A protein and the small-molecule ligand that binds it are described below.
Small molecule (SMILES): CC(C)(COP(=O)(O)O)[C@@H](O)C(=O)NCCC(=O)O

Sequence of chain 2.A:
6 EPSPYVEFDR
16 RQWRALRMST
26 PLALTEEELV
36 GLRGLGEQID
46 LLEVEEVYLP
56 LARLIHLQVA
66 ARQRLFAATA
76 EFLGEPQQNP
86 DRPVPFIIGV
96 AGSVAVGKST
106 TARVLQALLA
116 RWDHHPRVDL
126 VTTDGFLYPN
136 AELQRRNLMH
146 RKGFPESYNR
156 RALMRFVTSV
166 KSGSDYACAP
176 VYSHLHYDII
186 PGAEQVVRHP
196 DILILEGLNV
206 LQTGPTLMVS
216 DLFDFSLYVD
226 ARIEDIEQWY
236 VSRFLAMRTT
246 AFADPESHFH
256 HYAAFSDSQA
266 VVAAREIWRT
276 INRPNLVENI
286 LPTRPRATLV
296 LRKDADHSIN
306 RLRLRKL

Binding-site contacts:
Ligand atom C contacts residue ASN277 of chain 2.A at 3.7 Å.
Ligand atom O7 contacts residue THR128 of chain 2.A at 4.0 Å.
Ligand atom O7 contacts residue GLY202 of chain 2.A at 3.4 Å.
Ligand atom C5 contacts residue ADP1 of chain 2.B at 3.2 Å.
Ligand atom OXT contacts residue GOL1 of chain 2.G at 2.9 Å (h-bond).
Ligand atom O8 contacts residue GLY202 of chain 2.A at 4.1 Å.
Ligand atom O5' contacts residue HIS179 of chain 2.A at 2.8 Å (h-bond).
Ligand atom C3 contacts residue LYS147 of chain 2.A at 3.9 Å.
Ligand atom O7 contacts residue TYR153 of chain 2.A at 4.1 Å.
Ligand atom O6 contacts residue THR128 of chain 2.A at 3.8 Å.
Ligand atom P1 contacts residue THR128 of chain 2.A at 3.6 Å.
Ligand atom O contacts residue ASN277 of chain 2.A at 2.5 Å (h-bond).
Ligand atom P1 contacts residue GLY202 of chain 2.A at 4.1 Å.
Ligand atom C contacts residue TYR235 of chain 2.A at 3.6 Å (hydrophobic).
Ligand atom C1 contacts residue ADP1 of chain 2.B at 4.0 Å.
Ligand atom P1 contacts residue LEU203 of chain 2.A at 4.2 Å.
Ligand atom O contacts residue TYR235 of chain 2.A at 3.4 Å (h-bond).
Ligand atom O8 contacts residue THR128 of chain 2.A at 2.4 Å (h-bond).
Ligand atom O6 contacts residue ASP129 of chain 2.A at 3.0 Å (salt-bridge).
Ligand atom C4 contacts residue HIS179 of chain 2.A at 3.9 Å.
Ligand atom P1 contacts residue TYR153 of chain 2.A at 3.5 Å.
Ligand atom C3 contacts residue LEU203 of chain 2.A at 4.1 Å (hydrophobic).
Ligand atom OXT contacts residue TYR235 of chain 2.A at 3.4 Å (h-bond).
Ligand atom O6' contacts residue HIS179 of chain 2.A at 3.0 Å (h-bond).
Ligand atom C2 contacts residue ADP1 of chain 2.B at 3.5 Å.
Ligand atom O6 contacts residue THR127 of chain 2.A at 4.0 Å.
Ligand atom P1 contacts residue ASP129 of chain 2.A at 3.8 Å.
Ligand atom O7 contacts residue LEU203 of chain 2.A at 3.0 Å (h-bond).
Ligand atom C4 contacts residue TYR177 of chain 2.A at 4.1 Å (hydrophobic).
Ligand atom C3 contacts residue GLY148 of chain 2.A at 3.9 Å.
Ligand atom O8 contacts residue ASP129 of chain 2.A at 3.2 Å (salt-bridge).
Ligand atom O5' contacts residue ADP1 of chain 2.B at 2.5 Å (h-bond).
Ligand atom C6 contacts residue HIS179 of chain 2.A at 3.9 Å.
Ligand atom C5 contacts residue HIS179 of chain 2.A at 3.9 Å.
Ligand atom C4 contacts residue ASP129 of chain 2.A at 3.8 Å.
Ligand atom O2 contacts residue TYR153 of chain 2.A at 3.5 Å (h-bond).
Ligand atom O2 contacts residue ASP129 of chain 2.A at 3.6 Å.
Ligand atom O8 contacts residue TYR153 of chain 2.A at 2.5 Å (h-bond).
Ligand atom C4 contacts residue LEU132 of chain 2.A at 3.8 Å (hydrophobic).
Ligand atom C contacts residue GOL1 of chain 2.G at 4.1 Å.